Sequence of chain 1.L:
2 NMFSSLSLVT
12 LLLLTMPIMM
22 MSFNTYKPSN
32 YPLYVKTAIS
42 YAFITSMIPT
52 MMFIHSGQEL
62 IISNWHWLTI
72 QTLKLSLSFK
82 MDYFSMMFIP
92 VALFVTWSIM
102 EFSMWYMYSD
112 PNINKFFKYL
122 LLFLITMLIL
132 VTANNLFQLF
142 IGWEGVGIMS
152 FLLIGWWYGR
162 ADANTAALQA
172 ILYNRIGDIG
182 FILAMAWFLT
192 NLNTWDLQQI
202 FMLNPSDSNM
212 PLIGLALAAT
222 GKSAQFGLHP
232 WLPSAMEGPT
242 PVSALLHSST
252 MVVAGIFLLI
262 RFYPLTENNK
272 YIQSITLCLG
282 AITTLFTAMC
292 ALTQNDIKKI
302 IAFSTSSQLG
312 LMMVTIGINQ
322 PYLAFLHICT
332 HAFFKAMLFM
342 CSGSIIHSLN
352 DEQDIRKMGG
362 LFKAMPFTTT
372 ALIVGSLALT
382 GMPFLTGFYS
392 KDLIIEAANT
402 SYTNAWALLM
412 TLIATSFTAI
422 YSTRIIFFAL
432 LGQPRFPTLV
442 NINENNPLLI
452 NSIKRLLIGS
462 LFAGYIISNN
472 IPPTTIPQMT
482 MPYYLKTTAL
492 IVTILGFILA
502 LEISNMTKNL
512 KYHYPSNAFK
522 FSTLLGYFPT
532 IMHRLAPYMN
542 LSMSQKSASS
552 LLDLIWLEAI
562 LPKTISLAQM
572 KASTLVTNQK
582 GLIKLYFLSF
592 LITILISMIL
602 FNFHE

Sequence of chain 1.IA:
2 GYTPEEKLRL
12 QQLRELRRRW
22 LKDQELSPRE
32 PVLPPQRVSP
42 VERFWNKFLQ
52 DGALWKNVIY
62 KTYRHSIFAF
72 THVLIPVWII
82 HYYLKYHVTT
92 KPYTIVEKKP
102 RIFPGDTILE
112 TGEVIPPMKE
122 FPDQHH

Binding-site contacts:
Ligand atom C21 contacts residue THR38 of chain 1.L at 3.8 Å.
Ligand atom C4 contacts residue THR26 of chain 1.L at 3.4 Å.
Ligand atom C15 contacts residue ARG65 of chain 1.IA at 3.6 Å.
Ligand atom C23 contacts residue LEU34 of chain 1.L at 3.6 Å (hydrophobic).
Ligand atom C14 contacts residue ARG65 of chain 1.IA at 4.3 Å.
Ligand atom O7 contacts residue LYS28 of chain 1.L at 2.4 Å (salt-bridge).
Ligand atom C18 contacts residue THR38 of chain 1.L at 4.0 Å.
Ligand atom C11 contacts residue PHE69 of chain 1.IA at 3.9 Å (hydrophobic).
Ligand atom O12 contacts residue HIS66 of chain 1.IA at 4.0 Å.
Ligand atom C12 contacts residue ARG65 of chain 1.IA at 3.7 Å.
Ligand atom C21 contacts residue ARG65 of chain 1.IA at 4.0 Å.
Ligand atom C17 contacts residue ARG65 of chain 1.IA at 4.2 Å.
Ligand atom C6 contacts residue LYS28 of chain 1.L at 3.6 Å.
Ligand atom C12 contacts residue PHE69 of chain 1.IA at 3.5 Å (hydrophobic).
Ligand atom C23 contacts residue HIS66 of chain 1.IA at 4.0 Å.
Ligand atom C21 contacts residue HIS66 of chain 1.IA at 3.6 Å.
Ligand atom O26 contacts residue ARG65 of chain 1.IA at 3.5 Å (salt-bridge).
Ligand atom C20 contacts residue THR38 of chain 1.L at 3.8 Å.
Ligand atom C19 contacts residue HIS73 of chain 1.IA at 3.4 Å.
Ligand atom C18 contacts residue PHE69 of chain 1.IA at 3.9 Å (hydrophobic).
Ligand atom C23 contacts residue THR38 of chain 1.L at 4.1 Å.
Ligand atom C1 contacts residue THR72 of chain 1.IA at 4.2 Å.
Ligand atom C15 contacts residue ASN31 of chain 1.L at 4.1 Å.
Ligand atom C22 contacts residue ARG65 of chain 1.IA at 4.3 Å.
Ligand atom C19 contacts residue TYR35 of chain 1.L at 3.5 Å (hydrophobic).
Ligand atom C16 contacts residue LEU34 of chain 1.L at 3.6 Å (hydrophobic).
Ligand atom O12 contacts residue ARG65 of chain 1.IA at 2.5 Å (salt-bridge).
Ligand atom C3 contacts residue THR26 of chain 1.L at 4.1 Å.
Ligand atom C2 contacts residue ILE68 of chain 1.IA at 3.7 Å (hydrophobic).
Ligand atom C11 contacts residue ARG65 of chain 1.IA at 4.1 Å.
Ligand atom O12 contacts residue PHE69 of chain 1.IA at 3.5 Å.
Ligand atom C18 contacts residue TYR35 of chain 1.L at 3.9 Å (hydrophobic).
Ligand atom O26 contacts residue LEU34 of chain 1.L at 4.2 Å.
Ligand atom C7 contacts residue LYS28 of chain 1.L at 3.1 Å.
Ligand atom C8 contacts residue TYR35 of chain 1.L at 4.3 Å (hydrophobic).
Ligand atom O25 contacts residue LEU34 of chain 1.L at 4.2 Å.
Ligand atom C24 contacts residue LEU34 of chain 1.L at 3.8 Å (hydrophobic).
Ligand atom C16 contacts residue ARG65 of chain 1.IA at 3.8 Å.
Ligand atom C22 contacts residue HIS66 of chain 1.IA at 3.8 Å.
Ligand atom C5 contacts residue THR26 of chain 1.L at 4.0 Å.

This small molecule binds to this protein.
Small molecule (SMILES): C[C@H](CCC(=O)O)[C@H]1CC[C@H]2[C@@H]3[C@H](O)C[C@@H]4C[C@H](O)CC[C@]4(C)[C@H]3C[C@H](O)[C@]12C